Binding-site contacts:
Ligand atom O2P contacts residue SER203 of chain 1.G at 2.7 Å (h-bond).
Ligand atom O6 contacts residue GLY287 of chain 1.G at 3.1 Å.
Ligand atom C5 contacts residue ILE204 of chain 1.G at 3.8 Å (hydrophobic).
Ligand atom N3 contacts residue 8L41 of chain 1.CA at 3.5 Å (h-bond).
Ligand atom C5' contacts residue TYR285 of chain 1.G at 3.6 Å (hydrophobic).
Ligand atom O5' contacts residue TYR285 of chain 1.G at 3.5 Å (h-bond).
Ligand atom O3P contacts residue GLY261 of chain 1.G at 3.1 Å (h-bond).
Ligand atom N1 contacts residue GLU313 of chain 1.G at 2.8 Å (salt-bridge).
Ligand atom N7 contacts residue GLY287 of chain 1.G at 3.5 Å.
Ligand atom C2 contacts residue 8L41 of chain 1.CA at 3.5 Å.
Ligand atom O1P contacts residue SER203 of chain 1.G at 2.8 Å (h-bond).
Ligand atom O2P contacts residue TYR285 of chain 1.G at 2.7 Å (h-bond).
Ligand atom O3P contacts residue SER262 of chain 1.G at 3.5 Å (h-bond).
Ligand atom C2 contacts residue GLU313 of chain 1.G at 3.5 Å.
Ligand atom O4' contacts residue GLY202 of chain 1.G at 3.8 Å.
Ligand atom O1P contacts residue GLY240 of chain 1.G at 3.1 Å (h-bond).
Ligand atom P contacts residue SER262 of chain 1.G at 3.6 Å.
Ligand atom C6 contacts residue MET288 of chain 1.G at 3.7 Å (hydrophobic).
Ligand atom O1P contacts residue GLY239 of chain 1.G at 3.7 Å.
Ligand atom O6 contacts residue MET288 of chain 1.G at 3.0 Å (h-bond).
Ligand atom P contacts residue TYR285 of chain 1.G at 3.7 Å.
Ligand atom C2 contacts residue CYS205 of chain 1.G at 3.3 Å (hydrophobic).
Ligand atom O2P contacts residue GLY261 of chain 1.G at 3.8 Å.
Ligand atom N7 contacts residue MET288 of chain 1.G at 2.9 Å (h-bond).
Ligand atom O6 contacts residue GLY314 of chain 1.G at 3.7 Å.
Ligand atom C3' contacts residue MET75 of chain 1.G at 3.7 Å (hydrophobic).
Ligand atom O2P contacts residue SER262 of chain 1.G at 2.9 Å (h-bond).
Ligand atom C6 contacts residue GLY289 of chain 1.G at 3.3 Å.
Ligand atom C5 contacts residue MET288 of chain 1.G at 3.6 Å (hydrophobic).
Ligand atom O2' contacts residue ASP238 of chain 1.G at 2.3 Å (salt-bridge).
Ligand atom O6 contacts residue GLY289 of chain 1.G at 2.6 Å (h-bond).
Ligand atom O1P contacts residue GLY202 of chain 1.G at 3.1 Å.
Ligand atom O3' contacts residue ASP238 of chain 1.G at 3.0 Å (salt-bridge).
Ligand atom N3 contacts residue CYS205 of chain 1.G at 3.7 Å.
Ligand atom C5' contacts residue GLY202 of chain 1.G at 3.6 Å.
Ligand atom C8 contacts residue MET75 of chain 1.G at 3.6 Å (hydrophobic).
Ligand atom C2' contacts residue ASP238 of chain 1.G at 3.7 Å.
Ligand atom C8 contacts residue ILE204 of chain 1.G at 3.8 Å (hydrophobic).
Ligand atom N7 contacts residue ILE204 of chain 1.G at 3.6 Å.
Ligand atom O3' contacts residue ALA73 of chain 1.G at 3.4 Å.

This small molecule binds to this protein.
Small molecule (SMILES): O=c1[nH]cnc2c1ncn2[C@@H]1O[C@H](COP(=O)(O)O)[C@@H](O)[C@H]1O

Sequence of chain 1.G:
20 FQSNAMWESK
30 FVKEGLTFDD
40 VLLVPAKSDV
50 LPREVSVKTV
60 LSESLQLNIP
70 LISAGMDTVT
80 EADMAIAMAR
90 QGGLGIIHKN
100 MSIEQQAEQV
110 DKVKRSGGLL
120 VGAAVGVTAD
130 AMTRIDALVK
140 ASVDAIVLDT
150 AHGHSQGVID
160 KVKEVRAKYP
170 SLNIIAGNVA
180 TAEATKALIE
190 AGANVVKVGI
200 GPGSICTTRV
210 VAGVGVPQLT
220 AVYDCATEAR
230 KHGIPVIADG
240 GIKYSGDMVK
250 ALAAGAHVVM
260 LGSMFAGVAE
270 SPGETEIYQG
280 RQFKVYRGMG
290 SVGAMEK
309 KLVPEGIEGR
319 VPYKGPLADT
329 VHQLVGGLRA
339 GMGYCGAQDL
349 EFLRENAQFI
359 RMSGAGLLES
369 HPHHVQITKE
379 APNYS